Binding-site contacts:
Ligand atom CG contacts residue GLY5 of chain 1.B at 2.5 Å.
Ligand atom CB contacts residue PHE10 of chain 1.A at 4.5 Å (hydrophobic).
Ligand atom CE2 contacts residue GLY5 of chain 1.B at 4.4 Å.
Ligand atom CX contacts residue GLY5 of chain 1.B at 2.7 Å.
Ligand atom CX contacts residue TYR55 of chain 1.A at 3.8 Å (hydrophobic).
Ligand atom CX contacts residue PHE10 of chain 1.A at 3.9 Å (hydrophobic).
Ligand atom CD1 contacts residue GLY5 of chain 1.B at 3.4 Å.
Ligand atom CD2 contacts residue VAL3 of chain 1.B at 4.0 Å (hydrophobic).
Ligand atom CD2 contacts residue PRO4 of chain 1.B at 3.9 Å (hydrophobic).
Ligand atom CX contacts residue PRO4 of chain 1.B at 3.7 Å (hydrophobic).
Ligand atom CD2 contacts residue GLY5 of chain 1.B at 3.1 Å.
Ligand atom CB contacts residue PRO6 of chain 1.B at 4.4 Å (hydrophobic).
Ligand atom CB contacts residue GLY5 of chain 1.B at 1.5 Å.
Ligand atom CG contacts residue PRO4 of chain 1.B at 3.6 Å (hydrophobic).
Ligand atom CB contacts residue PRO4 of chain 1.B at 2.6 Å (hydrophobic).

Sequence of chain 1.B:
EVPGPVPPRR

The protein below binds the small molecule below.
Small molecule (SMILES): CCc1ccccc1

Sequence of chain 1.A:
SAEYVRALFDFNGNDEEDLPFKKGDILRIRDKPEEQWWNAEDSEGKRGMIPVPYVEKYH